The small molecule below binds the protein below.
Small molecule (SMILES): CC(C)[C@H](N)C(=O)O

Sequence of chain 1.SB:
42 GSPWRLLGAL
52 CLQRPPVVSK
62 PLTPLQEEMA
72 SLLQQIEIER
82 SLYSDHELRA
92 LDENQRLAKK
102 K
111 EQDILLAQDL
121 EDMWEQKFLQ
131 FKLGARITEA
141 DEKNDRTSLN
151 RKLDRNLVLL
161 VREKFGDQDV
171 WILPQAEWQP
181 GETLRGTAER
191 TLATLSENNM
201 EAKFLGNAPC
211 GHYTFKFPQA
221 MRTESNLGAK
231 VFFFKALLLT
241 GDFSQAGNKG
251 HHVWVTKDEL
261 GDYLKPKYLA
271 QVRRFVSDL

Binding-site contacts:
Ligand atom N contacts residue MET221 of chain 1.SB at 3.9 Å.
Ligand atom CG2 contacts residue MET221 of chain 1.SB at 3.4 Å (hydrophobic).
Ligand atom CG1 contacts residue PHE165 of chain 1.SB at 3.9 Å (hydrophobic).
Ligand atom CG2 contacts residue GLY166 of chain 1.SB at 3.8 Å.
Ligand atom CB contacts residue PHE165 of chain 1.SB at 3.8 Å (hydrophobic).
Ligand atom O contacts residue PHE165 of chain 1.SB at 4.3 Å.
Ligand atom CB contacts residue MET221 of chain 1.SB at 4.1 Å (hydrophobic).
Ligand atom O contacts residue GLN168 of chain 1.SB at 4.3 Å.
Ligand atom CA contacts residue MET221 of chain 1.SB at 3.8 Å (hydrophobic).
Ligand atom N contacts residue PRO218 of chain 1.SB at 4.4 Å.
Ligand atom CB contacts residue GLY166 of chain 1.SB at 3.5 Å.
Ligand atom CA contacts residue PRO218 of chain 1.SB at 4.0 Å (hydrophobic).
Ligand atom O contacts residue PRO218 of chain 1.SB at 3.3 Å.
Ligand atom N contacts residue GLY166 of chain 1.SB at 3.7 Å.
Ligand atom C contacts residue PRO218 of chain 1.SB at 3.4 Å (hydrophobic).
Ligand atom CG1 contacts residue GLY166 of chain 1.SB at 4.4 Å.
Ligand atom CA contacts residue GLY166 of chain 1.SB at 4.3 Å.
Ligand atom C contacts residue PHE165 of chain 1.SB at 4.5 Å (hydrophobic).